Binding-site contacts:
Ligand atom OP1 contacts residue THR122 of chain 1.A at 2.7 Å (h-bond).
Ligand atom N6 contacts residue DA7 of chain 1.B at 3.5 Å (h-bond).
Ligand atom N3 contacts residue DA7 of chain 1.B at 2.8 Å (h-bond).
Ligand atom C5' contacts residue GLY117 of chain 1.A at 3.2 Å.
Ligand atom N2 contacts residue DG9 of chain 1.B at 3.3 Å.
Ligand atom O6 contacts residue DA7 of chain 1.B at 3.4 Å (h-bond).
Ligand atom N6 contacts residue 8OG5 of chain 1.B at 3.3 Å (h-bond).
Ligand atom O3' contacts residue ARG276 of chain 1.A at 3.5 Å (salt-bridge).
Ligand atom N1 contacts residue DG9 of chain 1.B at 3.4 Å.
Ligand atom O3' contacts residue THR122 of chain 1.A at 3.2 Å (h-bond).
Ligand atom C4 contacts residue DG9 of chain 1.B at 3.5 Å.
Ligand atom N4 contacts residue DG9 of chain 1.B at 2.9 Å (h-bond).
Ligand atom N2 contacts residue DC8 of chain 1.B at 2.8 Å (h-bond).
Ligand atom OP1 contacts residue GLY119 of chain 1.A at 2.9 Å (h-bond).
Ligand atom O3' contacts residue VAL118 of chain 1.A at 3.5 Å (h-bond).
Ligand atom O2 contacts residue DG9 of chain 1.B at 2.8 Å (h-bond).
Ligand atom OP1 contacts residue GLY117 of chain 1.A at 2.9 Å (h-bond).
Ligand atom C2 contacts residue DA7 of chain 1.B at 3.3 Å.
Ligand atom N1 contacts residue DA7 of chain 1.B at 3.3 Å (h-bond).
Ligand atom N1 contacts residue DT6 of chain 1.B at 2.8 Å (h-bond).
Ligand atom C2 contacts residue DG9 of chain 1.B at 3.6 Å.
Ligand atom O3' contacts residue GLY117 of chain 1.A at 3.1 Å.
Ligand atom N3 contacts residue DG9 of chain 1.B at 3.3 Å.
Ligand atom C2 contacts residue DT6 of chain 1.B at 3.5 Å.
Ligand atom O5' contacts residue LYS121 of chain 1.A at 3.6 Å.
Ligand atom OP1 contacts residue VAL118 of chain 1.A at 3.4 Å (h-bond).
Ligand atom C6 contacts residue DA7 of chain 1.B at 3.3 Å.
Ligand atom O6 contacts residue DC8 of chain 1.B at 2.8 Å (h-bond).
Ligand atom O4 contacts residue DA7 of chain 1.B at 2.9 Å (h-bond).
Ligand atom P contacts residue THR122 of chain 1.A at 3.6 Å.
Ligand atom N1 contacts residue DC8 of chain 1.B at 2.9 Å (h-bond).
Ligand atom N6 contacts residue DT6 of chain 1.B at 3.0 Å (h-bond).
Ligand atom C2 contacts residue DG9 of chain 1.B at 3.5 Å.
Ligand atom C2 contacts residue EDO1 of chain 1.N at 3.4 Å.
Ligand atom N3 contacts residue DG9 of chain 1.B at 2.9 Å (h-bond).
Ligand atom OP1 contacts residue ARG276 of chain 1.A at 2.9 Å (salt-bridge).
Ligand atom C5' contacts residue ASP278 of chain 1.A at 3.5 Å.
Ligand atom C4' contacts residue GLY117 of chain 1.A at 3.3 Å.
Ligand atom OP1 contacts residue K1 of chain 1.F at 2.8 Å.
Ligand atom N3 contacts residue EDO1 of chain 1.N at 2.8 Å (h-bond).

Sequence of chain 1.A:
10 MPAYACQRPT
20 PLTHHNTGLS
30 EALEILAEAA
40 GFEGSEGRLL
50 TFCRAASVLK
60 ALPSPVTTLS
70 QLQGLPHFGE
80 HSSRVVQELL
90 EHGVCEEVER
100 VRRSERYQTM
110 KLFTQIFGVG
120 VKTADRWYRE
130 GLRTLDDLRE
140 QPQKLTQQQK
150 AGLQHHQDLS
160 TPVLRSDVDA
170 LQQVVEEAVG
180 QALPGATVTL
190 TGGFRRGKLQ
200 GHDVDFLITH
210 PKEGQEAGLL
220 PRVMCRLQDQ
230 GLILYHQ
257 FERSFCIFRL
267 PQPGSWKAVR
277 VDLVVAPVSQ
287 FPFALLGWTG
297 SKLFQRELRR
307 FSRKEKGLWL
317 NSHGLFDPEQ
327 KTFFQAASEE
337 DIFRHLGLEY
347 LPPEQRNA

A small-molecule ligand and the protein it binds are described below.
Small molecule (SMILES): Cc1cn([C@H]2C[C@H](O[P](=O)(O)OC[C@H]3O[C@@H](n4cnc5c(N)ncnc54)C[C@@H]3O)[C@@H](CO[P](=O)(O)O[C@H]3C[C@H](n4cnc5c(=O)nc(N)[nH]c54)O[C@@H]3CO[P](=O)(O)O[C@H]3C[C@H](n4ccc(N)nc4=O)O[C@@H]3CO)O2)c(=O)[nH]c1=O